Binding-site contacts:
Ligand atom C8 contacts residue TRP79 of chain 1.A at 3.8 Å (hydrophobic).
Ligand atom C2 contacts residue TRP120 of chain 4.B at 3.8 Å (hydrophobic).
Ligand atom C5 contacts residue LEU25 of chain 1.A at 3.9 Å (hydrophobic).
Ligand atom S1 contacts residue TRP79 of chain 1.A at 3.5 Å.
Ligand atom N1 contacts residue TYR43 of chain 1.A at 3.9 Å.
Ligand atom O12 contacts residue SER88 of chain 1.A at 2.9 Å (h-bond).
Ligand atom C8 contacts residue VAL47 of chain 1.A at 3.9 Å (hydrophobic).
Ligand atom C5 contacts residue ASP128 of chain 1.A at 3.9 Å.
Ligand atom O12 contacts residue TRP79 of chain 1.A at 3.8 Å.
Ligand atom N1 contacts residue ASN23 of chain 1.A at 3.9 Å.
Ligand atom C9 contacts residue VAL47 of chain 1.A at 3.4 Å (hydrophobic).
Ligand atom O11 contacts residue ASN49 of chain 1.A at 2.9 Å (h-bond).
Ligand atom N1 contacts residue ASP128 of chain 1.A at 3.0 Å (salt-bridge).
Ligand atom O11 contacts residue GLY48 of chain 1.A at 3.2 Å.
Ligand atom C7 contacts residue TRP79 of chain 1.A at 3.9 Å (hydrophobic).
Ligand atom C11 contacts residue ASN49 of chain 1.A at 3.7 Å.
Ligand atom C3 contacts residue TYR43 of chain 1.A at 3.5 Å (hydrophobic).
Ligand atom N3 contacts residue TYR43 of chain 1.A at 2.6 Å (h-bond).
Ligand atom N2 contacts residue SER45 of chain 1.A at 2.9 Å (h-bond).
Ligand atom C10 contacts residue ALA50 of chain 1.A at 3.7 Å (hydrophobic).
Ligand atom C3 contacts residue LEU25 of chain 1.A at 3.7 Å (hydrophobic).
Ligand atom C6 contacts residue TRP92 of chain 1.A at 3.9 Å (hydrophobic).
Ligand atom C9 contacts residue ALA50 of chain 1.A at 3.4 Å (hydrophobic).
Ligand atom O12 contacts residue ALA86 of chain 1.A at 3.6 Å.
Ligand atom N2 contacts residue VAL47 of chain 1.A at 3.5 Å.
Ligand atom N3 contacts residue SER27 of chain 1.A at 2.8 Å (h-bond).
Ligand atom C3 contacts residue SER45 of chain 1.A at 3.7 Å.
Ligand atom C3 contacts residue SER27 of chain 1.A at 3.7 Å.
Ligand atom S1 contacts residue THR90 of chain 1.A at 3.2 Å (h-bond).
Ligand atom C7 contacts residue SER45 of chain 1.A at 3.3 Å.
Ligand atom N3 contacts residue SER45 of chain 1.A at 3.8 Å.
Ligand atom C6 contacts residue TRP108 of chain 1.A at 3.6 Å (hydrophobic).
Ligand atom N1 contacts residue LEU25 of chain 1.A at 3.6 Å.
Ligand atom N3 contacts residue ASN23 of chain 1.A at 3.2 Å (h-bond).
Ligand atom C9 contacts residue TRP79 of chain 1.A at 3.7 Å (hydrophobic).
Ligand atom C10 contacts residue TRP79 of chain 1.A at 3.3 Å (hydrophobic).
Ligand atom C7 contacts residue VAL47 of chain 1.A at 3.5 Å (hydrophobic).
Ligand atom C4 contacts residue VAL47 of chain 1.A at 3.4 Å (hydrophobic).
Ligand atom C3 contacts residue ASN23 of chain 1.A at 3.9 Å.
Ligand atom C9 contacts residue GLY48 of chain 1.A at 3.9 Å.

Sequence of chain 4.B:
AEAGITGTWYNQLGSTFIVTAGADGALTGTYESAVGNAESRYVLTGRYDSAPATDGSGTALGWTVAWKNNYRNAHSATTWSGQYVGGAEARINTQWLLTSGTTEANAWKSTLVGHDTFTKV

A protein and the small-molecule ligand that binds it are described below.
Small molecule (SMILES): N=C1N[C@H]2[C@H](CS[C@H]2CCCCC(=O)O)N1

Sequence of chain 1.A:
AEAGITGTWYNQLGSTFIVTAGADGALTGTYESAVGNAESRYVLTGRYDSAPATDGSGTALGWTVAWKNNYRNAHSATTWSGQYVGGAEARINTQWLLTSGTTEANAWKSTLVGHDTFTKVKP